Sequence of chain 1.A:
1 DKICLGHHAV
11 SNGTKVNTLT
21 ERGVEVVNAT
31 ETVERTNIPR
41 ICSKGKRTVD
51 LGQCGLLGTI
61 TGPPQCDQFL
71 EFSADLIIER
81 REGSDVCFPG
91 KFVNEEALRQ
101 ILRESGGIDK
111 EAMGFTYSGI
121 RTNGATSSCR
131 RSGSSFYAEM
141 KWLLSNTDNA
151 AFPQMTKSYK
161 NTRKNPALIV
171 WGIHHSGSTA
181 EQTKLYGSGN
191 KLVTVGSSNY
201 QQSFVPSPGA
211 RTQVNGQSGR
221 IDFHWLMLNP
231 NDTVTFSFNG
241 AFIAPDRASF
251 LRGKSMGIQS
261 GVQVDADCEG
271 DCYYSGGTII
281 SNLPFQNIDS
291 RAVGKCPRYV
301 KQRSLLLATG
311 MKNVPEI

Binding-site contacts:
Ligand atom N2 contacts residue ASN28 of chain 1.A at 3.0 Å (h-bond).
Ligand atom O5 contacts residue THR309 of chain 1.A at 4.4 Å.
Ligand atom O7 contacts residue TRP25 of chain 1.B at 4.5 Å.
Ligand atom C6 contacts residue ALA29 of chain 1.A at 4.3 Å (hydrophobic).
Ligand atom C4 contacts residue ASN28 of chain 1.A at 4.2 Å.
Ligand atom C7 contacts residue ASN28 of chain 1.A at 3.5 Å.
Ligand atom C8 contacts residue TRP25 of chain 1.B at 4.5 Å (hydrophobic).
Ligand atom C1 contacts residue ASN28 of chain 1.A at 1.4 Å.
Ligand atom O7 contacts residue ASN28 of chain 1.A at 3.7 Å.
Ligand atom O5 contacts residue ASN28 of chain 1.A at 2.3 Å (h-bond).
Ligand atom C2 contacts residue ASN28 of chain 1.A at 2.5 Å.
Ligand atom C3 contacts residue ASN28 of chain 1.A at 3.8 Å.
Ligand atom C5 contacts residue ASN28 of chain 1.A at 3.6 Å.

Sequence of chain 1.B:
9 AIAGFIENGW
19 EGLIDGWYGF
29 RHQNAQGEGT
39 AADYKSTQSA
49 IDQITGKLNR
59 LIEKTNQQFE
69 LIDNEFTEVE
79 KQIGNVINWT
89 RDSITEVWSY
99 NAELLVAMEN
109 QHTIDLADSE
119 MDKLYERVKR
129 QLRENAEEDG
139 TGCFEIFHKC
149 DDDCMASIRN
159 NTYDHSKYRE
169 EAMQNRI

This small molecule binds to this protein.
Small molecule (SMILES): CC(=O)N[C@@H]1[C@@H](O)[C@H](O)[C@@H](CO)O[C@H]1O